The small molecule below binds the protein below.
Small molecule (SMILES): CC(=O)N[C@@H]1[C@@H](O)[C@H](O)[C@@H](CO)O[C@H]1O

Sequence of chain 1.A:
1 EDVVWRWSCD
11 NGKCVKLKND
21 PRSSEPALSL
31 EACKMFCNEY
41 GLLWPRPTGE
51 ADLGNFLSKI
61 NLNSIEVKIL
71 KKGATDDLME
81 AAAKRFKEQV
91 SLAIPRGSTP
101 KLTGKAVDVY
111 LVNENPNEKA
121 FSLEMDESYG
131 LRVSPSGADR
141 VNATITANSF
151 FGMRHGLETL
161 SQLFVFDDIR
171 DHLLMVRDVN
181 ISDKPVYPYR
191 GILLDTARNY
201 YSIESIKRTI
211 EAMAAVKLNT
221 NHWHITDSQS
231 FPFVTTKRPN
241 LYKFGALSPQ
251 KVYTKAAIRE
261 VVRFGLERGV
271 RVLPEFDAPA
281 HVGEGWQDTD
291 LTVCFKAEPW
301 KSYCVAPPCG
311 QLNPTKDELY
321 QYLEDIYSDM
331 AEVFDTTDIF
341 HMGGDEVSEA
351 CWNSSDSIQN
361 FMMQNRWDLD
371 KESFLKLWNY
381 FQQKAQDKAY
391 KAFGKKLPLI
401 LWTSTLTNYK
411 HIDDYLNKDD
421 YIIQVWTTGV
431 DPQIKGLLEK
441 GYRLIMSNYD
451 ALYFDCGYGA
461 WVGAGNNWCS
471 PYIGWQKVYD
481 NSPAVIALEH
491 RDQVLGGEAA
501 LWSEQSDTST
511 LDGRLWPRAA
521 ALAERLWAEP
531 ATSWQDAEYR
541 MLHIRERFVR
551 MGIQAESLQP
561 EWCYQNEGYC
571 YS

Binding-site contacts:
Ligand atom O5 contacts residue ASN142 of chain 1.A at 3.1 Å (h-bond).
Ligand atom C5 contacts residue THR144 of chain 1.A at 3.9 Å.
Ligand atom C8 contacts residue ASN142 of chain 1.A at 3.8 Å.
Ligand atom O7 contacts residue ASN142 of chain 1.A at 3.4 Å (h-bond).
Ligand atom C7 contacts residue ASN142 of chain 1.A at 3.3 Å.
Ligand atom N2 contacts residue ASN142 of chain 1.A at 3.5 Å (h-bond).
Ligand atom C2 contacts residue ASN142 of chain 1.A at 3.9 Å.
Ligand atom C8 contacts residue TYR110 of chain 1.A at 4.1 Å (hydrophobic).
Ligand atom O6 contacts residue ARG132 of chain 1.A at 3.5 Å (salt-bridge).
Ligand atom C6 contacts residue ARG132 of chain 1.A at 3.9 Å.
Ligand atom C1 contacts residue ASN142 of chain 1.A at 3.0 Å.
Ligand atom O5 contacts residue THR144 of chain 1.A at 3.7 Å.
Ligand atom C1 contacts residue THR144 of chain 1.A at 3.5 Å.
Ligand atom C5 contacts residue ASN142 of chain 1.A at 4.3 Å.